Sequence of chain 2.A:
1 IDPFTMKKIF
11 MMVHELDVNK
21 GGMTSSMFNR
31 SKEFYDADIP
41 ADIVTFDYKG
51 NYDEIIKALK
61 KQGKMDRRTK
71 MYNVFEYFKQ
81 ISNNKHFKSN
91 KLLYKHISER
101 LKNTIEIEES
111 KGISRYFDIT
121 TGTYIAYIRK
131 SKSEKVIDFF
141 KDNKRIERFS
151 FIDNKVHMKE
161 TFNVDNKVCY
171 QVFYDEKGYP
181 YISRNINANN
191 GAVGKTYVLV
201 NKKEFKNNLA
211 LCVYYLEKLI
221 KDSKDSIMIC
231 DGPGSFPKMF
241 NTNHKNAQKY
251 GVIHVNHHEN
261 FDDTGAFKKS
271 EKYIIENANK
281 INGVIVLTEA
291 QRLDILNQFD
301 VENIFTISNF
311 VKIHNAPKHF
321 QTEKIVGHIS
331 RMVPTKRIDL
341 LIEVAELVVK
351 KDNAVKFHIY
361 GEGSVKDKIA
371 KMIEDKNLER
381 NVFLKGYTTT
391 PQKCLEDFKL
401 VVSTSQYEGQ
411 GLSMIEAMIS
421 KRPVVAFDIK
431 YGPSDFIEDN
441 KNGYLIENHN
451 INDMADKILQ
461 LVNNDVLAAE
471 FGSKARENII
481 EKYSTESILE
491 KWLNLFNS

This protein binds this small molecule.
Small molecule (SMILES): CC(=O)N[C@H]1[C@@H](O[P](=O)(O)O[P](=O)(O)OC[C@H]2O[C@@H](n3ccc(=O)[nH]c3=O)[C@H](O)[C@@H]2O)O[C@H](CO)[C@@H](O)[C@@H]1O

Binding-site contacts:
Ligand atom O2B contacts residue GLY21 of chain 2.A at 3.0 Å (h-bond).
Ligand atom C2' contacts residue LEU412 of chain 2.A at 3.6 Å (hydrophobic).
Ligand atom O4' contacts residue GLY409 of chain 2.A at 3.1 Å (h-bond).
Ligand atom O3B contacts residue GLY22 of chain 2.A at 3.0 Å (h-bond).
Ligand atom C7' contacts residue LEU412 of chain 2.A at 3.3 Å (hydrophobic).
Ligand atom O6' contacts residue GLU408 of chain 2.A at 3.6 Å (salt-bridge).
Ligand atom O4 contacts residue GLY361 of chain 2.A at 3.5 Å (h-bond).
Ligand atom O7' contacts residue HIS254 of chain 2.A at 3.6 Å (h-bond).
Ligand atom C3' contacts residue HIS254 of chain 2.A at 3.2 Å.
Ligand atom O7' contacts residue LEU287 of chain 2.A at 3.6 Å.
Ligand atom C4 contacts residue ILE329 of chain 2.A at 3.5 Å (hydrophobic).
Ligand atom O4' contacts residue VAL255 of chain 2.A at 3.2 Å.
Ligand atom O7' contacts residue LEU412 of chain 2.A at 3.2 Å.
Ligand atom O3A contacts residue LEU412 of chain 2.A at 3.7 Å.
Ligand atom O4 contacts residue THR388 of chain 2.A at 3.2 Å.
Ligand atom O3' contacts residue HIS254 of chain 2.A at 2.1 Å (h-bond).
Ligand atom C8' contacts residue LEU412 of chain 2.A at 3.5 Å (hydrophobic).
Ligand atom O5' contacts residue GLU408 of chain 2.A at 3.6 Å (salt-bridge).
Ligand atom C5B contacts residue SER413 of chain 2.A at 3.7 Å.
Ligand atom O2 contacts residue TYR387 of chain 2.A at 3.8 Å.
Ligand atom C6' contacts residue TYR407 of chain 2.A at 3.6 Å (hydrophobic).
Ligand atom O2B contacts residue GLY22 of chain 2.A at 3.1 Å.
Ligand atom O2' contacts residue GLU416 of chain 2.A at 3.7 Å.
Ligand atom O5B contacts residue SER413 of chain 2.A at 3.6 Å.
Ligand atom N2' contacts residue LEU412 of chain 2.A at 3.2 Å.
Ligand atom C7' contacts residue HIS254 of chain 2.A at 3.8 Å.
Ligand atom O3A contacts residue GLY22 of chain 2.A at 3.5 Å.
Ligand atom C5 contacts residue ILE329 of chain 2.A at 3.6 Å (hydrophobic).
Ligand atom C8' contacts residue ASN309 of chain 2.A at 3.7 Å.
Ligand atom C8' contacts residue HIS254 of chain 2.A at 3.2 Å.
Ligand atom O4 contacts residue ILE329 of chain 2.A at 3.4 Å.
Ligand atom C4' contacts residue GLU408 of chain 2.A at 3.7 Å.
Ligand atom C4 contacts residue TYR387 of chain 2.A at 3.7 Å (hydrophobic).
Ligand atom N3 contacts residue THR388 of chain 2.A at 3.3 Å (h-bond).
Ligand atom O4' contacts residue HIS254 of chain 2.A at 3.7 Å.
Ligand atom O3' contacts residue GLY409 of chain 2.A at 3.1 Å.
Ligand atom O4' contacts residue GLU408 of chain 2.A at 3.5 Å.
Ligand atom O2B contacts residue MET23 of chain 2.A at 3.4 Å (h-bond).
Ligand atom C4' contacts residue GLY409 of chain 2.A at 3.3 Å.
Ligand atom N3 contacts residue TYR387 of chain 2.A at 3.7 Å.